Binding-site contacts:
Ligand atom C13 contacts residue ARG185 of chain 1.LB at 4.0 Å.
Ligand atom C10 contacts residue PHE166 of chain 1.OB at 3.9 Å (hydrophobic).
Ligand atom C17 contacts residue GLN186 of chain 1.LB at 3.9 Å.
Ligand atom C17 contacts residue PHE336 of chain 1.OB at 3.7 Å (hydrophobic).
Ligand atom C19 contacts residue GLN186 of chain 1.LB at 3.5 Å.
Ligand atom C9 contacts residue ILE327 of chain 1.OB at 4.3 Å (hydrophobic).
Ligand atom C20 contacts residue ASP340 of chain 1.OB at 4.0 Å.
Ligand atom C23 contacts residue ARG366 of chain 1.OB at 4.2 Å.
Ligand atom O21 contacts residue GLN186 of chain 1.LB at 3.4 Å.
Ligand atom O15 contacts residue ARG185 of chain 1.LB at 3.6 Å (salt-bridge).
Ligand atom C11 contacts residue PHE336 of chain 1.OB at 3.6 Å (hydrophobic).
Ligand atom C17 contacts residue ARG185 of chain 1.LB at 3.8 Å.
Ligand atom O24 contacts residue SER365 of chain 1.OB at 3.0 Å (h-bond).
Ligand atom C12 contacts residue ARG185 of chain 1.LB at 3.7 Å.
Ligand atom C25 contacts residue ATP1 of chain 1.FF at 3.6 Å.
Ligand atom C16 contacts residue ARG185 of chain 1.LB at 4.4 Å.
Ligand atom C23 contacts residue GLN186 of chain 1.LB at 4.0 Å.
Ligand atom C25 contacts residue SER365 of chain 1.OB at 3.6 Å.
Ligand atom C10 contacts residue PHE336 of chain 1.OB at 4.1 Å (hydrophobic).
Ligand atom C20 contacts residue GLN186 of chain 1.LB at 4.0 Å.
Ligand atom C5 contacts residue ILE327 of chain 1.OB at 4.0 Å (hydrophobic).
Ligand atom O18 contacts residue THR342 of chain 1.OB at 4.2 Å.
Ligand atom C22 contacts residue GLN186 of chain 1.LB at 3.9 Å.
Ligand atom C19 contacts residue PHE336 of chain 1.OB at 4.3 Å (hydrophobic).
Ligand atom C17 contacts residue THR342 of chain 1.OB at 4.3 Å.
Ligand atom O18 contacts residue GLN186 of chain 1.LB at 3.9 Å.
Ligand atom O24 contacts residue ARG366 of chain 1.OB at 3.6 Å.
Ligand atom C22 contacts residue SER365 of chain 1.OB at 3.4 Å.
Ligand atom C16 contacts residue PHE336 of chain 1.OB at 3.6 Å (hydrophobic).
Ligand atom C23 contacts residue SER365 of chain 1.OB at 3.2 Å.
Ligand atom C3 contacts residue ASP325 of chain 1.OB at 3.6 Å.
Ligand atom C3 contacts residue ILE327 of chain 1.OB at 3.7 Å (hydrophobic).
Ligand atom C4 contacts residue VAL322 of chain 1.OB at 4.2 Å (hydrophobic).
Ligand atom O24 contacts residue ATP1 of chain 1.FF at 3.7 Å.
Ligand atom C11 contacts residue ARG185 of chain 1.LB at 4.2 Å.
Ligand atom C25 contacts residue PHE371 of chain 1.LB at 3.8 Å (hydrophobic).
Ligand atom O15 contacts residue PHE336 of chain 1.OB at 4.3 Å.
Ligand atom C16 contacts residue THR342 of chain 1.OB at 3.7 Å.
Ligand atom C22 contacts residue ARG366 of chain 1.OB at 3.6 Å.
Ligand atom C11 contacts residue PHE166 of chain 1.OB at 4.1 Å (hydrophobic).

Sequence of chain 1.OB:
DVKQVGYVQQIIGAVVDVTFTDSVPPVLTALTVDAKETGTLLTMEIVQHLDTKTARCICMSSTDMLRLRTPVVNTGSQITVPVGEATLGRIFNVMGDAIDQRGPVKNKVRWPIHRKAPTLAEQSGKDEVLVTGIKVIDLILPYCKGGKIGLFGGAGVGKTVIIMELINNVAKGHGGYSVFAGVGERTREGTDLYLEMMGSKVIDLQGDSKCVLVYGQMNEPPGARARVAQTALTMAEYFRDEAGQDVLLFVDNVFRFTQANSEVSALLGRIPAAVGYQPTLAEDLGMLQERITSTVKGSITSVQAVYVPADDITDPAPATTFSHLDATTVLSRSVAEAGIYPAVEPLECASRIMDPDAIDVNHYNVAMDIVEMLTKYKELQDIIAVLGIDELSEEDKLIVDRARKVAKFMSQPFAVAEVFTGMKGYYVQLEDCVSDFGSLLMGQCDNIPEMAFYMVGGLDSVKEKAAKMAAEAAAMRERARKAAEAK

Sequence of chain 1.LB:
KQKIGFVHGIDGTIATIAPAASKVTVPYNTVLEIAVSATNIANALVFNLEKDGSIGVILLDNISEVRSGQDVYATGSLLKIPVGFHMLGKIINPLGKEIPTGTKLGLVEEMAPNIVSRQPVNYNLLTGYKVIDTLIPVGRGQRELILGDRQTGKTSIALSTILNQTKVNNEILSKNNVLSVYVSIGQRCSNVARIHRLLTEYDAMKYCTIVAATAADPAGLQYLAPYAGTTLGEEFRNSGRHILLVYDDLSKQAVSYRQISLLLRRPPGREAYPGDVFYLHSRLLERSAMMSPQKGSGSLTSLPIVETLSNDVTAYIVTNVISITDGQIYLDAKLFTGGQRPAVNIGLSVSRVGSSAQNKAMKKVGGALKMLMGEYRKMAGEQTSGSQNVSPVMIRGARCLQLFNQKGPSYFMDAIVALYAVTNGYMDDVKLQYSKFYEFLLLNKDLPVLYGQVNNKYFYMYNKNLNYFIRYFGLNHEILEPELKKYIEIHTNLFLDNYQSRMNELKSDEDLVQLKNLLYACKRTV

This small molecule binds to this protein.
Small molecule (SMILES): COCCOCCOCCOc1ccc(C(C)(C)CC(C)(C)C)cc1